A small-molecule ligand and the protein it binds are described below.
Small molecule (SMILES): O=Cc1c[nH]c2c1ccc1c3ccccc3[nH]c12

Sequence of chain 1.A:
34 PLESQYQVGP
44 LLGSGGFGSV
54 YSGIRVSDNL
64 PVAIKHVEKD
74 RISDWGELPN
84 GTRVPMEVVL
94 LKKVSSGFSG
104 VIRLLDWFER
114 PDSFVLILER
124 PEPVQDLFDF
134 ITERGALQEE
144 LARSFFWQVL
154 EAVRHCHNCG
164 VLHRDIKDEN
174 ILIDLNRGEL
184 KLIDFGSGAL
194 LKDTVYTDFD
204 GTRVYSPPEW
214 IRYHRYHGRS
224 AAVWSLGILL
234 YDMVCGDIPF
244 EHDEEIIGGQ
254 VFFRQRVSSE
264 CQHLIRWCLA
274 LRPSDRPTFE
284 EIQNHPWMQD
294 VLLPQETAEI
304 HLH

Binding-site contacts:
Ligand atom CAH contacts residue ILE186 of chain 1.A at 3.9 Å (hydrophobic).
Ligand atom CAH contacts residue VAL53 of chain 1.A at 4.1 Å (hydrophobic).
Ligand atom CAL contacts residue ILE186 of chain 1.A at 3.7 Å (hydrophobic).
Ligand atom CAF contacts residue LEU175 of chain 1.A at 3.8 Å (hydrophobic).
Ligand atom OAR contacts residue ASP187 of chain 1.A at 3.5 Å.
Ligand atom CAQ contacts residue LYS68 of chain 1.A at 3.2 Å.
Ligand atom CAC contacts residue ARG123 of chain 1.A at 4.1 Å.
Ligand atom CAN contacts residue VAL53 of chain 1.A at 3.8 Å (hydrophobic).
Ligand atom CAO contacts residue VAL53 of chain 1.A at 4.0 Å (hydrophobic).
Ligand atom OAR contacts residue LYS68 of chain 1.A at 2.7 Å (salt-bridge).
Ligand atom CAN contacts residue ILE186 of chain 1.A at 4.1 Å (hydrophobic).
Ligand atom CAQ contacts residue PHE50 of chain 1.A at 3.8 Å (hydrophobic).
Ligand atom CAQ contacts residue ASP187 of chain 1.A at 3.6 Å.
Ligand atom CAM contacts residue VAL53 of chain 1.A at 4.0 Å (hydrophobic).
Ligand atom CAE contacts residue GLU122 of chain 1.A at 4.1 Å.
Ligand atom CAC contacts residue LEU175 of chain 1.A at 4.1 Å (hydrophobic).
Ligand atom NAP contacts residue PHE50 of chain 1.A at 4.0 Å.
Ligand atom NAP contacts residue VAL53 of chain 1.A at 4.1 Å.
Ligand atom CAG contacts residue VAL53 of chain 1.A at 4.1 Å (hydrophobic).
Ligand atom CAD contacts residue ARG123 of chain 1.A at 3.5 Å.
Ligand atom CAO contacts residue PHE50 of chain 1.A at 3.4 Å (hydrophobic).
Ligand atom CAF contacts residue LEU45 of chain 1.A at 4.2 Å (hydrophobic).
Ligand atom CAM contacts residue ILE186 of chain 1.A at 3.6 Å (hydrophobic).
Ligand atom CAE contacts residue ALA66 of chain 1.A at 3.6 Å (hydrophobic).
Ligand atom CAA contacts residue LEU175 of chain 1.A at 4.2 Å (hydrophobic).
Ligand atom CAK contacts residue ILE186 of chain 1.A at 4.1 Å (hydrophobic).
Ligand atom CAB contacts residue LEU45 of chain 1.A at 3.5 Å (hydrophobic).
Ligand atom CAE contacts residue LEU175 of chain 1.A at 3.5 Å (hydrophobic).
Ligand atom NAP contacts residue ILE186 of chain 1.A at 3.9 Å.
Ligand atom CAD contacts residue LEU175 of chain 1.A at 3.7 Å (hydrophobic).
Ligand atom CAF contacts residue ALA66 of chain 1.A at 4.1 Å (hydrophobic).
Ligand atom CAJ contacts residue ILE186 of chain 1.A at 4.0 Å (hydrophobic).
Ligand atom CAA contacts residue LEU45 of chain 1.A at 3.8 Å (hydrophobic).
Ligand atom CAC contacts residue VAL127 of chain 1.A at 3.8 Å (hydrophobic).
Ligand atom CAJ contacts residue LEU121 of chain 1.A at 4.1 Å (hydrophobic).
Ligand atom CAK contacts residue LEU121 of chain 1.A at 3.9 Å (hydrophobic).
Ligand atom CAD contacts residue LEU45 of chain 1.A at 4.0 Å (hydrophobic).
Ligand atom CAL contacts residue VAL53 of chain 1.A at 3.9 Å (hydrophobic).
Ligand atom CAN contacts residue PHE50 of chain 1.A at 3.9 Å (hydrophobic).
Ligand atom CAC contacts residue LEU45 of chain 1.A at 3.6 Å (hydrophobic).